A small-molecule ligand and the protein it binds are described below.
Small molecule (SMILES): CC(=O)N[C@@H]1[C@@H](O)[C@H](O)[C@@H](CO)O[C@H]1O

Binding-site contacts:
Ligand atom C5 contacts residue ASN346 of chain 1.B at 3.1 Å.
Ligand atom C1 contacts residue ASN335 of chain 1.B at 3.4 Å.
Ligand atom C2 contacts residue GLN328 of chain 1.B at 4.2 Å.
Ligand atom O7 contacts residue ASN335 of chain 1.B at 4.4 Å.
Ligand atom C1 contacts residue ASN346 of chain 1.B at 1.5 Å.
Ligand atom C3 contacts residue ASN346 of chain 1.B at 3.9 Å.
Ligand atom C5 contacts residue ASN335 of chain 1.B at 4.3 Å.
Ligand atom C7 contacts residue ASN346 of chain 1.B at 4.1 Å.
Ligand atom C2 contacts residue ASN335 of chain 1.B at 3.8 Å.
Ligand atom C7 contacts residue GLN328 of chain 1.B at 3.1 Å.
Ligand atom C2 contacts residue ASN346 of chain 1.B at 2.7 Å.
Ligand atom N2 contacts residue GLN328 of chain 1.B at 3.7 Å.
Ligand atom N2 contacts residue ASN346 of chain 1.B at 3.1 Å (h-bond).
Ligand atom O7 contacts residue GLN328 of chain 1.B at 3.0 Å (h-bond).
Ligand atom O5 contacts residue ASN335 of chain 1.B at 3.1 Å (h-bond).
Ligand atom O6 contacts residue THR348 of chain 1.B at 3.9 Å.
Ligand atom O5 contacts residue ASN346 of chain 1.B at 2.4 Å (h-bond).
Ligand atom O6 contacts residue ASN346 of chain 1.B at 3.8 Å.
Ligand atom C4 contacts residue ASN346 of chain 1.B at 4.2 Å.
Ligand atom C6 contacts residue ASN346 of chain 1.B at 4.0 Å.
Ligand atom O6 contacts residue ASN335 of chain 1.B at 3.8 Å.
Ligand atom C8 contacts residue GLN328 of chain 1.B at 3.6 Å.

Sequence of chain 1.B:
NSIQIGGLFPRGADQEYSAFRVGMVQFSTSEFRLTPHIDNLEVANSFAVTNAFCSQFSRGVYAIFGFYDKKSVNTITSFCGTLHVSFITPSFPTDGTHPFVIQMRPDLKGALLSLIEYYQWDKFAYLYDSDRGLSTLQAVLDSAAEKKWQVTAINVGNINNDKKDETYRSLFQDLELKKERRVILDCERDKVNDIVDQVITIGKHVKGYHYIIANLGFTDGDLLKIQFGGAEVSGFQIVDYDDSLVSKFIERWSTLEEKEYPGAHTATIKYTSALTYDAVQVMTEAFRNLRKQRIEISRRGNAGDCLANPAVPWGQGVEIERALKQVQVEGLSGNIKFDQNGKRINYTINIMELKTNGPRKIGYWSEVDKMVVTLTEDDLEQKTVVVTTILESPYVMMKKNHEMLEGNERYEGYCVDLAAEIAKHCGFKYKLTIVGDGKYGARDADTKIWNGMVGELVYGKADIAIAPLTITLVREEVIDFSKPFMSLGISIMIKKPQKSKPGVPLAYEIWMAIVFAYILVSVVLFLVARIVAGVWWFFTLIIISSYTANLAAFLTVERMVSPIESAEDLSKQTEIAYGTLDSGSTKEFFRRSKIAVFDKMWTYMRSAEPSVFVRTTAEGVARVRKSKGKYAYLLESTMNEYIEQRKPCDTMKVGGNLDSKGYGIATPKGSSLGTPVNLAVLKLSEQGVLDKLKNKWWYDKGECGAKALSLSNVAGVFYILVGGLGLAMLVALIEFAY